Binding-site contacts:
Ligand atom O42 contacts residue THR268 of chain 1.C at 2.9 Å (h-bond).
Ligand atom O6 contacts residue TYR567 of chain 1.C at 4.1 Å.
Ligand atom O4 contacts residue ARG270 of chain 1.C at 3.8 Å.
Ligand atom O51 contacts residue TYR567 of chain 1.C at 3.6 Å.
Ligand atom O4 contacts residue THR268 of chain 1.C at 4.3 Å.
Ligand atom O52 contacts residue ARG270 of chain 1.C at 3.0 Å (salt-bridge).
Ligand atom O42 contacts residue ALA276 of chain 1.C at 4.4 Å.
Ligand atom C2 contacts residue ARG270 of chain 1.C at 4.4 Å.
Ligand atom P4 contacts residue ARG270 of chain 1.C at 4.5 Å.
Ligand atom O12 contacts residue ARG568 of chain 1.C at 3.1 Å (salt-bridge).
Ligand atom O42 contacts residue ARG270 of chain 1.C at 4.1 Å.
Ligand atom O51 contacts residue ARG510 of chain 1.C at 2.9 Å (salt-bridge).
Ligand atom O52 contacts residue LYS507 of chain 1.C at 3.6 Å.
Ligand atom P5 contacts residue LYS507 of chain 1.C at 4.2 Å.
Ligand atom O41 contacts residue LYS569 of chain 1.C at 3.3 Å (salt-bridge).
Ligand atom C6 contacts residue ARG568 of chain 1.C at 4.4 Å.
Ligand atom O11 contacts residue ARG568 of chain 1.C at 2.8 Å (salt-bridge).
Ligand atom O41 contacts residue ARG266 of chain 1.C at 3.7 Å.
Ligand atom O51 contacts residue LYS507 of chain 1.C at 3.6 Å.
Ligand atom O42 contacts residue ARG266 of chain 1.C at 2.4 Å (salt-bridge).
Ligand atom O43 contacts residue LEU269 of chain 1.C at 2.9 Å (h-bond).
Ligand atom P4 contacts residue ARG266 of chain 1.C at 3.5 Å.
Ligand atom O51 contacts residue LYS569 of chain 1.C at 3.5 Å (salt-bridge).
Ligand atom O53 contacts residue LYS507 of chain 1.C at 4.2 Å.
Ligand atom O53 contacts residue ARG510 of chain 1.C at 3.8 Å.
Ligand atom O6 contacts residue ARG503 of chain 1.C at 4.4 Å.
Ligand atom O5 contacts residue TYR567 of chain 1.C at 4.4 Å.
Ligand atom C5 contacts residue ARG270 of chain 1.C at 3.9 Å.
Ligand atom O5 contacts residue LYS569 of chain 1.C at 3.8 Å.
Ligand atom P5 contacts residue ARG270 of chain 1.C at 4.2 Å.
Ligand atom O53 contacts residue TYR567 of chain 1.C at 2.4 Å (h-bond).
Ligand atom P5 contacts residue TYR567 of chain 1.C at 3.5 Å.
Ligand atom P5 contacts residue ARG510 of chain 1.C at 3.9 Å.
Ligand atom P4 contacts residue LEU269 of chain 1.C at 4.3 Å.
Ligand atom P4 contacts residue THR268 of chain 1.C at 3.6 Å.
Ligand atom O3 contacts residue ARG568 of chain 1.C at 4.1 Å.
Ligand atom O1 contacts residue ARG568 of chain 1.C at 3.4 Å (salt-bridge).
Ligand atom P1 contacts residue ARG568 of chain 1.C at 3.2 Å.
Ligand atom O43 contacts residue THR268 of chain 1.C at 3.3 Å (h-bond).
Ligand atom O43 contacts residue ARG270 of chain 1.C at 4.2 Å.

Sequence of chain 1.C:
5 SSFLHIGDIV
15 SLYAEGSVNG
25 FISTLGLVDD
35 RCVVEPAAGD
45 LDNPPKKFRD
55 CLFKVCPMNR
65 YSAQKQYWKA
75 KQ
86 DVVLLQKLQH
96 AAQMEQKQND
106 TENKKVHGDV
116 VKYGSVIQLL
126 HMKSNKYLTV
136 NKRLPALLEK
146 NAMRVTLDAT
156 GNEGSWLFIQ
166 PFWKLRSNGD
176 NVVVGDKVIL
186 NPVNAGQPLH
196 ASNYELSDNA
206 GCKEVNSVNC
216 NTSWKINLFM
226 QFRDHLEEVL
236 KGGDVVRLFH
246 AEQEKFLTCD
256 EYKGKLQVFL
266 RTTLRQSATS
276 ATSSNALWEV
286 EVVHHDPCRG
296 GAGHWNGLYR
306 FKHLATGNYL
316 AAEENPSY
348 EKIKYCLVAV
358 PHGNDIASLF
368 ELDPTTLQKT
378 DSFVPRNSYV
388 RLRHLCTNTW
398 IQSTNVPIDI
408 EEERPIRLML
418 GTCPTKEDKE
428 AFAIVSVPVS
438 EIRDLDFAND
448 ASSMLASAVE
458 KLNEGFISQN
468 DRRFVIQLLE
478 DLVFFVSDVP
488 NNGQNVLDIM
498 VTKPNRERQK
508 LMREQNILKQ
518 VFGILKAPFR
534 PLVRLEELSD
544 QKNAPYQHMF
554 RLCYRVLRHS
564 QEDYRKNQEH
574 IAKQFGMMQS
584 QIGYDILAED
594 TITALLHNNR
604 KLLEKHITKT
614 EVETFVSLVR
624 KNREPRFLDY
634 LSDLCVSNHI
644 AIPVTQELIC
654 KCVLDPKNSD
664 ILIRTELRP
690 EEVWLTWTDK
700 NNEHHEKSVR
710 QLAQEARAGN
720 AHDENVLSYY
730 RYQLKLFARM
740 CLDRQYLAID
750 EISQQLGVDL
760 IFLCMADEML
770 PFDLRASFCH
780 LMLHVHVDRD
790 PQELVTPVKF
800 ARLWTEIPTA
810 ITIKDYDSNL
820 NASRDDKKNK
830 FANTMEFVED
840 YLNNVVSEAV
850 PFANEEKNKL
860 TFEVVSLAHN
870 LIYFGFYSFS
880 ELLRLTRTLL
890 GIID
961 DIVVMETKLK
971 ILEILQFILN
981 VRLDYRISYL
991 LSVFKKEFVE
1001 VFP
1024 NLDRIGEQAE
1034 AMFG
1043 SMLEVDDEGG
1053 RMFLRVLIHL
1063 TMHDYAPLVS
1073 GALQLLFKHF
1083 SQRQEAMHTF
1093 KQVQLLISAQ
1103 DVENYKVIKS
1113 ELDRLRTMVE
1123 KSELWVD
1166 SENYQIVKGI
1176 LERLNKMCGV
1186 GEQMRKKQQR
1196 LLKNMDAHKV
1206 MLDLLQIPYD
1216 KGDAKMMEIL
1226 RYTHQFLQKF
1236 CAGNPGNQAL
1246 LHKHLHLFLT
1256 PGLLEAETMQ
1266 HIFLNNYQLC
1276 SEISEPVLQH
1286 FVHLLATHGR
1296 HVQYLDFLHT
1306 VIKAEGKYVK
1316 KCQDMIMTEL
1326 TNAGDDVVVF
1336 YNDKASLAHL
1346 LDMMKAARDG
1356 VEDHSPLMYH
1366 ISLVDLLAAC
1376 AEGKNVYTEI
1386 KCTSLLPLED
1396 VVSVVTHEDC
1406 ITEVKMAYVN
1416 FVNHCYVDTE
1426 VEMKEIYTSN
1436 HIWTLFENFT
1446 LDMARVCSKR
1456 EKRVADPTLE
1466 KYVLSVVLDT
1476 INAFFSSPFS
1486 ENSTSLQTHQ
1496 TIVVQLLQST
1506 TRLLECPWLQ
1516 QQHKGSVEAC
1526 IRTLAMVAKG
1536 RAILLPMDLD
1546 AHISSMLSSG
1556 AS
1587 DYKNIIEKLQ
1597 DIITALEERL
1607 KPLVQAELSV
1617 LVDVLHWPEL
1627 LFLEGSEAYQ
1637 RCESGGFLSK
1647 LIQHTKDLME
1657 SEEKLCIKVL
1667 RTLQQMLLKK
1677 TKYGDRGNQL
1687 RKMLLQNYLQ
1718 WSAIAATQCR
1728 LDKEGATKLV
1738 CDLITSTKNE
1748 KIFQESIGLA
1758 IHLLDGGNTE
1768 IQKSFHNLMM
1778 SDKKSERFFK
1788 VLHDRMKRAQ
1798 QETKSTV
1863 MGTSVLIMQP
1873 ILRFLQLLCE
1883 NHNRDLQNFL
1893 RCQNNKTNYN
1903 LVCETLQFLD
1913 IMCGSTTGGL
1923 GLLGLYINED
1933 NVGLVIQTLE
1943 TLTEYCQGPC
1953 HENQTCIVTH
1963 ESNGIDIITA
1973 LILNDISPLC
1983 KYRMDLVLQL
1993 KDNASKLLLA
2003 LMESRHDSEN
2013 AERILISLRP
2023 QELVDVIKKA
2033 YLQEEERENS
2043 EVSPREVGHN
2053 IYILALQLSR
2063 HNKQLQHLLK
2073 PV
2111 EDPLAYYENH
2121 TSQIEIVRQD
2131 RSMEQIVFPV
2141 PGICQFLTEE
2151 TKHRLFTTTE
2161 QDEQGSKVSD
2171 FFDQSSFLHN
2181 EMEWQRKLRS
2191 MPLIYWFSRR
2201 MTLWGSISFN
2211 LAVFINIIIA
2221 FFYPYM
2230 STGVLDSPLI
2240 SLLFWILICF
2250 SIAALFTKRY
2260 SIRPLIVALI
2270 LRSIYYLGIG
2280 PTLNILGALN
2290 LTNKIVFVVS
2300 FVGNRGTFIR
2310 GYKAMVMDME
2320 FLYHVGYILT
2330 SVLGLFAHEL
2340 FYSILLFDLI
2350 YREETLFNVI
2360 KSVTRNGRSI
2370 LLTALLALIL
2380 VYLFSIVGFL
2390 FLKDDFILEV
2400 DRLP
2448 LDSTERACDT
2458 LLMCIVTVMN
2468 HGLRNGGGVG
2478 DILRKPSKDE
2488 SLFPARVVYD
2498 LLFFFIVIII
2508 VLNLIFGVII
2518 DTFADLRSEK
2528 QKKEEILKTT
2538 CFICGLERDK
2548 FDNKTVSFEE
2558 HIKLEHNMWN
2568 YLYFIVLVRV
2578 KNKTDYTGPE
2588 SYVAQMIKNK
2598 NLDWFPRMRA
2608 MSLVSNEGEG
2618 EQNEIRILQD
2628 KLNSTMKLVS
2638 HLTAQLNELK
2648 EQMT

The protein below binds the small molecule below.
Small molecule (SMILES): O=P(O)(O)O[C@@H]1[C@H](O)[C@H](O)[C@@H](OP(=O)(O)O)[C@H](OP(=O)(O)O)[C@H]1O